Sequence of chain 1.A:
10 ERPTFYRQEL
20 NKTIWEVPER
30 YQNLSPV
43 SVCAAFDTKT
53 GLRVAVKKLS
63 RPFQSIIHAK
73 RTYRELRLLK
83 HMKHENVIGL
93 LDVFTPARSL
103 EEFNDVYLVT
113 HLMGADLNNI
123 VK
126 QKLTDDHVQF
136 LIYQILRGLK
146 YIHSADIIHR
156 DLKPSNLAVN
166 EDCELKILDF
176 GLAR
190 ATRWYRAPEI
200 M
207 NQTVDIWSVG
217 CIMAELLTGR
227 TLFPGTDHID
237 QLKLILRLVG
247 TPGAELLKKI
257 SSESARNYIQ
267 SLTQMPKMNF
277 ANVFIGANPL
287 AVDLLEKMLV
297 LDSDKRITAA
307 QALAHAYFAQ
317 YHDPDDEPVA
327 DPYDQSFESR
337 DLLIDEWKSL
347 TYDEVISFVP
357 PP

Binding-site contacts:
Ligand atom C7 contacts residue LEU114 of chain 1.A at 3.6 Å (hydrophobic).
Ligand atom N26 contacts residue LYS59 of chain 1.A at 3.9 Å.
Ligand atom C19 contacts residue THR112 of chain 1.A at 3.6 Å.
Ligand atom C19 contacts residue LYS59 of chain 1.A at 3.5 Å.
Ligand atom C5 contacts residue LYS59 of chain 1.A at 3.6 Å.
Ligand atom C9 contacts residue HIS113 of chain 1.A at 3.6 Å.
Ligand atom N26 contacts residue LEU177 of chain 1.A at 3.7 Å.
Ligand atom C1 contacts residue ALA117 of chain 1.A at 3.9 Å (hydrophobic).
Ligand atom C12 contacts residue LYS59 of chain 1.A at 3.9 Å.
Ligand atom O27 contacts residue ASP174 of chain 1.A at 2.6 Å (salt-bridge).
Ligand atom C18 contacts residue ASP174 of chain 1.A at 3.5 Å.
Ligand atom C20 contacts residue PHE175 of chain 1.A at 3.5 Å (hydrophobic).
Ligand atom C19 contacts residue ALA57 of chain 1.A at 3.8 Å (hydrophobic).
Ligand atom C12 contacts residue ASP174 of chain 1.A at 3.8 Å.
Ligand atom C7 contacts residue MET115 of chain 1.A at 3.2 Å (hydrophobic).
Ligand atom N25 contacts residue THR112 of chain 1.A at 3.4 Å (h-bond).
Ligand atom C4 contacts residue LEU81 of chain 1.A at 3.5 Å (hydrophobic).
Ligand atom O27 contacts residue LEU173 of chain 1.A at 3.6 Å.
Ligand atom O27 contacts residue ILE90 of chain 1.A at 3.7 Å.
Ligand atom C10 contacts residue LEU173 of chain 1.A at 3.7 Å (hydrophobic).
Ligand atom C3 contacts residue MET115 of chain 1.A at 2.9 Å (hydrophobic).
Ligand atom C13 contacts residue THR112 of chain 1.A at 3.7 Å.
Ligand atom C20 contacts residue ASP174 of chain 1.A at 3.9 Å.
Ligand atom C20 contacts residue LEU177 of chain 1.A at 3.5 Å (hydrophobic).
Ligand atom C11 contacts residue LEU173 of chain 1.A at 3.6 Å (hydrophobic).
Ligand atom C4 contacts residue LYS59 of chain 1.A at 3.6 Å.
Ligand atom C9 contacts residue THR112 of chain 1.A at 3.9 Å.
Ligand atom C15 contacts residue THR112 of chain 1.A at 3.9 Å.
Ligand atom N23 contacts residue LEU173 of chain 1.A at 3.9 Å.
Ligand atom C16 contacts residue LEU173 of chain 1.A at 3.4 Å (hydrophobic).
Ligand atom C8 contacts residue ASP174 of chain 1.A at 3.7 Å.
Ligand atom C17 contacts residue LEU173 of chain 1.A at 3.9 Å (hydrophobic).
Ligand atom N26 contacts residue GLU77 of chain 1.A at 3.2 Å (salt-bridge).
Ligand atom C4 contacts residue GLU77 of chain 1.A at 3.4 Å.
Ligand atom N21 contacts residue MET115 of chain 1.A at 3.3 Å (h-bond).
Ligand atom C3 contacts residue GLY116 of chain 1.A at 3.8 Å.
Ligand atom N22 contacts residue LEU173 of chain 1.A at 3.5 Å.
Ligand atom C9 contacts residue ALA57 of chain 1.A at 3.8 Å (hydrophobic).
Ligand atom N21 contacts residue HIS113 of chain 1.A at 3.9 Å.
Ligand atom C1 contacts residue GLY116 of chain 1.A at 3.5 Å.

The small molecule below binds the protein below.
Small molecule (SMILES): CNC(=O)c1ccc(C)c(Nc2ncnc3c2cnn3-c2ccccc2)c1